Binding-site contacts:
Ligand atom O3 contacts residue LYS156 of chain 54.D at 3.0 Å.
Ligand atom C5 contacts residue LEU62 of chain 54.D at 3.8 Å (hydrophobic).
Ligand atom O3 contacts residue ALA158 of chain 54.D at 3.0 Å (h-bond).
Ligand atom O6A contacts residue HIS155 of chain 54.D at 3.8 Å.
Ligand atom O6B contacts residue HIS155 of chain 54.D at 3.3 Å (h-bond).
Ligand atom OAF contacts residue ARG157 of chain 54.D at 2.8 Å (salt-bridge).
Ligand atom C2 contacts residue ALA158 of chain 54.D at 3.7 Å (hydrophobic).
Ligand atom OBI contacts residue LYS156 of chain 54.D at 4.0 Å.
Ligand atom OAH contacts residue ASP3 of chain 54.D at 4.0 Å.
Ligand atom O4 contacts residue LYS156 of chain 54.D at 3.5 Å.
Ligand atom OAH contacts residue LEU2 of chain 54.D at 2.8 Å (h-bond).
Ligand atom SAG contacts residue THR4 of chain 54.D at 3.9 Å.
Ligand atom O6A contacts residue HIS94 of chain 54.D at 3.2 Å (h-bond).
Ligand atom O5B contacts residue LYS156 of chain 54.D at 3.3 Å.
Ligand atom O6B contacts residue LYS156 of chain 54.D at 3.3 Å.
Ligand atom SAG contacts residue ARG157 of chain 54.D at 3.6 Å (salt-bridge).
Ligand atom O4 contacts residue SER93 of chain 54.D at 3.0 Å (h-bond).
Ligand atom O6B contacts residue LEU62 of chain 54.D at 4.0 Å.
Ligand atom O6B contacts residue HIS94 of chain 54.D at 4.0 Å.
Ligand atom C3 contacts residue ARG157 of chain 54.D at 3.7 Å.
Ligand atom C6 contacts residue HIS155 of chain 54.D at 3.4 Å.
Ligand atom O4 contacts residue HIS155 of chain 54.D at 3.5 Å (h-bond).
Ligand atom C6 contacts residue LEU62 of chain 54.D at 3.5 Å (hydrophobic).
Ligand atom O5 contacts residue HIS155 of chain 54.D at 3.6 Å.
Ligand atom C3 contacts residue LYS156 of chain 54.D at 4.0 Å.
Ligand atom O6A contacts residue SER93 of chain 54.D at 3.2 Å.
Ligand atom OAH contacts residue ARG157 of chain 54.D at 3.1 Å (salt-bridge).
Ligand atom O3 contacts residue ARG157 of chain 54.D at 3.3 Å (salt-bridge).
Ligand atom O6A contacts residue LEU62 of chain 54.D at 3.4 Å.
Ligand atom O6B contacts residue ARG157 of chain 54.D at 3.3 Å (salt-bridge).
Ligand atom O5 contacts residue LYS156 of chain 54.D at 3.4 Å.
Ligand atom OAF contacts residue ALA158 of chain 54.D at 3.3 Å.
Ligand atom OAH contacts residue THR4 of chain 54.D at 3.7 Å.
Ligand atom C3 contacts residue ALA158 of chain 54.D at 4.0 Å (hydrophobic).
Ligand atom C5 contacts residue HIS155 of chain 54.D at 4.0 Å.
Ligand atom C4 contacts residue LYS156 of chain 54.D at 4.0 Å.
Ligand atom C6 contacts residue SER93 of chain 54.D at 4.0 Å.
Ligand atom OAF contacts residue THR4 of chain 54.D at 2.9 Å (h-bond).
Ligand atom O5 contacts residue ARG157 of chain 54.D at 3.8 Å.
Ligand atom C6 contacts residue HIS94 of chain 54.D at 3.9 Å.

Sequence of chain 54.D:
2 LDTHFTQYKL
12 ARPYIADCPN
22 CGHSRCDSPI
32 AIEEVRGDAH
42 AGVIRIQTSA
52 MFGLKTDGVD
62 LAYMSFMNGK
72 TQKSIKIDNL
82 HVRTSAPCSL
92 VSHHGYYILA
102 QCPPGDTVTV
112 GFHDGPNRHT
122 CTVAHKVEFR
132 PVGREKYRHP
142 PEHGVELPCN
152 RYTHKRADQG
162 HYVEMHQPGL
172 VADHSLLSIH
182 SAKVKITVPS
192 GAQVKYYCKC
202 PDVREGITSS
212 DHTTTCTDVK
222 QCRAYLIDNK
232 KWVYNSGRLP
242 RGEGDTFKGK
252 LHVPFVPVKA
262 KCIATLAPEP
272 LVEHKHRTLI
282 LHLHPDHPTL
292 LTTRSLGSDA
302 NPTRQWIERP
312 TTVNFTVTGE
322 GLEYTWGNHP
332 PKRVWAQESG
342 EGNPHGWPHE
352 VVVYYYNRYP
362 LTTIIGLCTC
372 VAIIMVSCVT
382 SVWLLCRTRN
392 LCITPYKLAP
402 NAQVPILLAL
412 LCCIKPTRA

The small molecule below binds the protein below.
Small molecule (SMILES): O=C(O)[C@@H]1O[C@H](O[C@H]2[C@@H](OS(=O)(=O)O)O[C@@H](O)[C@H](NS(=O)(=O)O)[C@H]2O)[C@@H](OS(=O)(=O)O)[C@H](O)[C@@H]1O